Sequence of chain 1.B:
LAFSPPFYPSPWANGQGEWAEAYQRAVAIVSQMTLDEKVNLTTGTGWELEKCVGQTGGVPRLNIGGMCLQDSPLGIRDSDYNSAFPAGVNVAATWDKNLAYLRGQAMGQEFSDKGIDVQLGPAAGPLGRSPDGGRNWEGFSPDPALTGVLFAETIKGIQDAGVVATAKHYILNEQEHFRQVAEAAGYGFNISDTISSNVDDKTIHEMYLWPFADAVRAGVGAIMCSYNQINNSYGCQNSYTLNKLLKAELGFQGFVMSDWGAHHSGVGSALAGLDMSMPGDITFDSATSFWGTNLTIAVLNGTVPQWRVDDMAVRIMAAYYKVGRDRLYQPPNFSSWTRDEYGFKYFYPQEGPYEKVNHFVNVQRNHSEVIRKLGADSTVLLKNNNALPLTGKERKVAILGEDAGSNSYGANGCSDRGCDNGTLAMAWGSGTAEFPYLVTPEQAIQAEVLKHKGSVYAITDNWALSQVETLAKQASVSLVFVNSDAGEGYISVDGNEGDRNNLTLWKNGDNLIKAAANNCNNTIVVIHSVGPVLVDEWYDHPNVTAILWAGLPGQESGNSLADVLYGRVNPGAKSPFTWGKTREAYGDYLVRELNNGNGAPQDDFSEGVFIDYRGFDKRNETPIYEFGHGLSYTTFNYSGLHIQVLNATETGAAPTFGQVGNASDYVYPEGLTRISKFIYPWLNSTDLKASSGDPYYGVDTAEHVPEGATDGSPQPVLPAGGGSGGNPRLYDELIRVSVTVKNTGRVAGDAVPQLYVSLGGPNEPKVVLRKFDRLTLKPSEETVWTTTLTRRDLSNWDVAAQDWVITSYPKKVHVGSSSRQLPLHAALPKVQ

Binding-site contacts:
Ligand atom C5 contacts residue ASN639 of chain 1.B at 3.6 Å.
Ligand atom C1 contacts residue TYR640 of chain 1.B at 4.4 Å (hydrophobic).
Ligand atom N2 contacts residue ASN639 of chain 1.B at 3.0 Å (h-bond).
Ligand atom C3 contacts residue ASN639 of chain 1.B at 3.8 Å.
Ligand atom O7 contacts residue ASN639 of chain 1.B at 4.1 Å.
Ligand atom C7 contacts residue ASN639 of chain 1.B at 3.8 Å.
Ligand atom C4 contacts residue ASN639 of chain 1.B at 4.2 Å.
Ligand atom O6 contacts residue SER641 of chain 1.B at 3.8 Å.
Ligand atom O6 contacts residue ASN639 of chain 1.B at 4.2 Å.
Ligand atom C1 contacts residue ASN639 of chain 1.B at 1.4 Å.
Ligand atom C2 contacts residue ASN639 of chain 1.B at 2.5 Å.
Ligand atom O5 contacts residue ASN639 of chain 1.B at 2.3 Å (h-bond).

This protein binds this small molecule.
Small molecule (SMILES): CC(=O)N[C@@H]1[C@@H](O)[C@H](O)[C@@H](CO)O[C@H]1O